Sequence of chain 42.Z:
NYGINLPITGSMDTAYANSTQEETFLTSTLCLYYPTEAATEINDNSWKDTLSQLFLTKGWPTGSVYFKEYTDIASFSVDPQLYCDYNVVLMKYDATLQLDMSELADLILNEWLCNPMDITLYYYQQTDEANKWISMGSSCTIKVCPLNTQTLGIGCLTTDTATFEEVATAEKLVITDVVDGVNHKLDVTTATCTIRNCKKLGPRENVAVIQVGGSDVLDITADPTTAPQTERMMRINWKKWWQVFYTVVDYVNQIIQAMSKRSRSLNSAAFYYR

This protein binds this small molecule.
Small molecule (SMILES): CC(=O)N[C@H]1[C@H](O[C@H]2[C@H](O)[C@@H](NC(C)=O)CO[C@@H]2CO)O[C@H](CO)[C@@H](O)[C@@H]1O

Binding-site contacts:
Ligand atom O5 contacts residue ASN19 of chain 42.Z at 2.2 Å (h-bond).
Ligand atom C5 contacts residue ASN19 of chain 42.Z at 3.4 Å.
Ligand atom C3 contacts residue ASN19 of chain 42.Z at 4.4 Å.
Ligand atom C2 contacts residue ASN19 of chain 42.Z at 3.4 Å.
Ligand atom O6 contacts residue ASN19 of chain 42.Z at 4.5 Å.
Ligand atom C6 contacts residue ASN19 of chain 42.Z at 4.1 Å.
Ligand atom N2 contacts residue ASN19 of chain 42.Z at 4.0 Å.
Ligand atom O7 contacts residue ASN19 of chain 42.Z at 4.5 Å.
Ligand atom C1 contacts residue ASN19 of chain 42.Z at 1.9 Å.